A protein and the small-molecule ligand that binds it are described below.
Small molecule (SMILES): CC(=O)N[C@H]1[C@H](O[C@H]2[C@H](O)[C@@H](NC(C)=O)CO[C@@H]2CO)O[C@H](CO)[C@@H](O)[C@@H]1O

Binding-site contacts:
Ligand atom C5 contacts residue PHE1103 of chain 1.A at 4.5 Å (hydrophobic).
Ligand atom C2 contacts residue THR1100 of chain 1.A at 4.3 Å.
Ligand atom C8 contacts residue HIS1101 of chain 1.A at 4.1 Å.
Ligand atom C3 contacts residue HIS1101 of chain 1.A at 4.3 Å.
Ligand atom C1 contacts residue THR1100 of chain 1.A at 4.5 Å.
Ligand atom N2 contacts residue ASN1098 of chain 1.A at 2.9 Å (h-bond).
Ligand atom C3 contacts residue THR1100 of chain 1.A at 4.4 Å.
Ligand atom O5 contacts residue ASN1098 of chain 1.A at 2.3 Å (h-bond).
Ligand atom C4 contacts residue ASN1098 of chain 1.A at 4.2 Å.
Ligand atom C1 contacts residue HIS1101 of chain 1.A at 4.3 Å.
Ligand atom C7 contacts residue THR1100 of chain 1.A at 4.3 Å.
Ligand atom C8 contacts residue ASN1098 of chain 1.A at 3.4 Å.
Ligand atom O4 contacts residue HIS1101 of chain 1.A at 4.4 Å.
Ligand atom C8 contacts residue THR1100 of chain 1.A at 4.0 Å.
Ligand atom O7 contacts residue ASN1098 of chain 1.A at 3.6 Å (h-bond).
Ligand atom O5 contacts residue PHE1103 of chain 1.A at 4.2 Å.
Ligand atom C6 contacts residue PHE1103 of chain 1.A at 4.3 Å (hydrophobic).
Ligand atom C5 contacts residue ASN1098 of chain 1.A at 3.6 Å.
Ligand atom C5 contacts residue HIS1101 of chain 1.A at 4.3 Å.
Ligand atom O6 contacts residue PHE1103 of chain 1.A at 3.8 Å.
Ligand atom C2 contacts residue ASN1098 of chain 1.A at 2.5 Å.
Ligand atom C3 contacts residue ASN1098 of chain 1.A at 3.8 Å.
Ligand atom C7 contacts residue ASN1098 of chain 1.A at 3.5 Å.
Ligand atom C1 contacts residue ASN1098 of chain 1.A at 1.4 Å.
Ligand atom N2 contacts residue THR1100 of chain 1.A at 3.5 Å (h-bond).

Sequence of chain 1.A:
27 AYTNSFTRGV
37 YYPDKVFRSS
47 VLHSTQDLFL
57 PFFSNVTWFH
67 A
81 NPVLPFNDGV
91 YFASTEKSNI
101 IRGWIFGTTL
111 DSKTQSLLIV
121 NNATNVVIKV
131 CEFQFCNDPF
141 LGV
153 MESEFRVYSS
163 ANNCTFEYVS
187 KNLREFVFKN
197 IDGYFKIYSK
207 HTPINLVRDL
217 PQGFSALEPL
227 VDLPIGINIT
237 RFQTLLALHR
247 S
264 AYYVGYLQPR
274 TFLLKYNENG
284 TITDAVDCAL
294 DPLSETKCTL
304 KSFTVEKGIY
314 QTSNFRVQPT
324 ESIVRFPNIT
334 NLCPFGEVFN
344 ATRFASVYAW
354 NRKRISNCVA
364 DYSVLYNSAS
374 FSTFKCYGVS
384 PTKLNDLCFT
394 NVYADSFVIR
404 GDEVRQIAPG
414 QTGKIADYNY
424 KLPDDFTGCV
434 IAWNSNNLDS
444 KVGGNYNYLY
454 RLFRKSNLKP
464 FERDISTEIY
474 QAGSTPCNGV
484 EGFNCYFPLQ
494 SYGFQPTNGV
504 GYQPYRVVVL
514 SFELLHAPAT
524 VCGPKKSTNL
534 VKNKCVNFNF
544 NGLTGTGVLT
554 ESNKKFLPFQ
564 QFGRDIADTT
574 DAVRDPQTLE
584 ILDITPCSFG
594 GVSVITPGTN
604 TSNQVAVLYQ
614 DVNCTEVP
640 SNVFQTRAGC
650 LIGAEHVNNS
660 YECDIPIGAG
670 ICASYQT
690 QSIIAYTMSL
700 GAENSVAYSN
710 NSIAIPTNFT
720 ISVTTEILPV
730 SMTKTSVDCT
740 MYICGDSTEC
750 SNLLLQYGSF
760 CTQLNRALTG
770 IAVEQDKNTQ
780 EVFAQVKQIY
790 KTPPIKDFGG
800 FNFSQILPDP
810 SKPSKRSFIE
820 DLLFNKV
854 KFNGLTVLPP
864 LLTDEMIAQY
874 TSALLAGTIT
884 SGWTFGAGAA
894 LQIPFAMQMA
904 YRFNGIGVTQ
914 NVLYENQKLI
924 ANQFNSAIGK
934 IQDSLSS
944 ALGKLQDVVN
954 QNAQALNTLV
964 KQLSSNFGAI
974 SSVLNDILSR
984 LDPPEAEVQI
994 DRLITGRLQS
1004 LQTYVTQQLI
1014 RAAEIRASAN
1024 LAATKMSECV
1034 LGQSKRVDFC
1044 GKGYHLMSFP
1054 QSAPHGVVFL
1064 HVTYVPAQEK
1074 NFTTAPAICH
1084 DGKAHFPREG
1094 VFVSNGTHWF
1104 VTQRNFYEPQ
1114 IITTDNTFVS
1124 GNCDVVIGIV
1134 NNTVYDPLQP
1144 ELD